A protein and the small-molecule ligand that binds it are described below.
Small molecule (SMILES): O=C1Nc2ccccc2C2(CCN(CCc3ccc(C(F)(F)F)cc3)CC2)O1

Sequence of chain 1.A:
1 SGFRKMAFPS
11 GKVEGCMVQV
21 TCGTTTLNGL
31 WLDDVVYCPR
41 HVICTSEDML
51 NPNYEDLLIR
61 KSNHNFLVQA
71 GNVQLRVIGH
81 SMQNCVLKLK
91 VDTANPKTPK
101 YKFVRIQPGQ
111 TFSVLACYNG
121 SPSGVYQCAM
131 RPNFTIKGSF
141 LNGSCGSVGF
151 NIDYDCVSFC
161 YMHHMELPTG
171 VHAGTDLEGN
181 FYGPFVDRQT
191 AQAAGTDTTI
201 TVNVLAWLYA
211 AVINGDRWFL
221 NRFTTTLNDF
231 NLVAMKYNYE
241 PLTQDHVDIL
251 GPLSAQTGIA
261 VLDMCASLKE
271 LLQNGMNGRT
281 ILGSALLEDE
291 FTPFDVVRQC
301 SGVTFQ

Sequence of chain 2.A:
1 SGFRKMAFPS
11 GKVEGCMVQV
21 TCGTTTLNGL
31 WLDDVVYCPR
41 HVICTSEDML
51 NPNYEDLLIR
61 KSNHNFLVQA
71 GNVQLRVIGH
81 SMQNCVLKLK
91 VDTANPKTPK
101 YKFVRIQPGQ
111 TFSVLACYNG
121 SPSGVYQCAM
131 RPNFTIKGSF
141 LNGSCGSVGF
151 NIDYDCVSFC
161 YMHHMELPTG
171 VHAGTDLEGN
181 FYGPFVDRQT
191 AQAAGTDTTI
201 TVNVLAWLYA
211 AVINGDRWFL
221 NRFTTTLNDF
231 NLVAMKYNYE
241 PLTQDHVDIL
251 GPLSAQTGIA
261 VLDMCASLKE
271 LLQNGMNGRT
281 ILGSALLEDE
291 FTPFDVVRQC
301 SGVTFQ

Binding-site contacts:
Ligand atom C22 contacts residue ILE213 of chain 1.A at 4.3 Å (hydrophobic).
Ligand atom O09 contacts residue LEU141 of chain 2.A at 3.8 Å.
Ligand atom C19 contacts residue GLN256 of chain 1.A at 3.1 Å.
Ligand atom C08 contacts residue ASN142 of chain 2.A at 3.1 Å.
Ligand atom C15 contacts residue LEU141 of chain 2.A at 4.2 Å (hydrophobic).
Ligand atom C05 contacts residue ASN142 of chain 2.A at 4.3 Å.
Ligand atom F27 contacts residue PRO252 of chain 1.A at 4.5 Å.
Ligand atom O28 contacts residue LEU141 of chain 2.A at 3.6 Å.
Ligand atom F26 contacts residue VAL297 of chain 1.A at 3.2 Å.
Ligand atom O09 contacts residue ASN142 of chain 2.A at 4.4 Å.
Ligand atom C23 contacts residue CYS300 of chain 1.A at 4.3 Å (hydrophobic).
Ligand atom C14 contacts residue LEU141 of chain 2.A at 4.5 Å (hydrophobic).
Ligand atom F25 contacts residue PRO252 of chain 1.A at 3.4 Å.
Ligand atom F26 contacts residue LEU253 of chain 1.A at 3.8 Å.
Ligand atom F25 contacts residue GLN256 of chain 1.A at 3.6 Å.
Ligand atom N07 contacts residue ASN142 of chain 2.A at 3.0 Å (h-bond).
Ligand atom O28 contacts residue ASN142 of chain 2.A at 2.5 Å (h-bond).
Ligand atom C20 contacts residue GLN256 of chain 1.A at 3.5 Å.
Ligand atom C17 contacts residue GLN256 of chain 1.A at 3.9 Å.
Ligand atom C22 contacts residue CYS300 of chain 1.A at 4.4 Å (hydrophobic).
Ligand atom F27 contacts residue VAL297 of chain 1.A at 3.8 Å.
Ligand atom C16 contacts residue CYS300 of chain 1.A at 4.1 Å (hydrophobic).
Ligand atom C24 contacts residue LEU253 of chain 1.A at 4.3 Å (hydrophobic).
Ligand atom C21 contacts residue GLN256 of chain 1.A at 3.9 Å.
Ligand atom F26 contacts residue SER301 of chain 1.A at 4.2 Å.
Ligand atom F25 contacts residue LEU253 of chain 1.A at 3.6 Å.
Ligand atom C08 contacts residue LEU141 of chain 2.A at 4.2 Å (hydrophobic).
Ligand atom C14 contacts residue CYS300 of chain 1.A at 4.0 Å (hydrophobic).
Ligand atom C23 contacts residue GLN256 of chain 1.A at 3.7 Å.
Ligand atom C20 contacts residue SER301 of chain 1.A at 4.2 Å.
Ligand atom C22 contacts residue GLN256 of chain 1.A at 3.7 Å.
Ligand atom C24 contacts residue GLN256 of chain 1.A at 4.4 Å.
Ligand atom C21 contacts residue SER301 of chain 1.A at 4.3 Å.
Ligand atom C18 contacts residue GLN256 of chain 1.A at 3.5 Å.
Ligand atom F25 contacts residue VAL297 of chain 1.A at 4.3 Å.
Ligand atom C24 contacts residue VAL297 of chain 1.A at 4.1 Å (hydrophobic).